Binding-site contacts:
Ligand atom O5 contacts residue HIS198 of chain 1.C at 3.2 Å (h-bond).
Ligand atom C3 contacts residue TYR21 of chain 1.C at 3.9 Å (hydrophobic).
Ligand atom O6 contacts residue SER194 of chain 1.C at 3.7 Å.
Ligand atom O6 contacts residue SER110 of chain 1.C at 3.2 Å (h-bond).
Ligand atom O1 contacts residue ALA17 of chain 1.C at 3.6 Å.
Ligand atom O6 contacts residue SER144 of chain 1.C at 3.5 Å (h-bond).
Ligand atom O1A contacts residue SER142 of chain 1.C at 3.3 Å (h-bond).
Ligand atom O6 contacts residue SER142 of chain 1.C at 3.6 Å (h-bond).
Ligand atom O2A contacts residue SER194 of chain 1.C at 3.5 Å (h-bond).
Ligand atom O1B contacts residue SER194 of chain 1.C at 2.1 Å (h-bond).
Ligand atom PB contacts residue SER194 of chain 1.C at 3.0 Å.
Ligand atom O1 contacts residue ARG147 of chain 1.C at 2.9 Å (salt-bridge).
Ligand atom PB contacts residue SER110 of chain 1.C at 3.3 Å.
Ligand atom PA contacts residue SER144 of chain 1.C at 3.7 Å.
Ligand atom O1A contacts residue GLY143 of chain 1.C at 3.7 Å.
Ligand atom O1A contacts residue TYR21 of chain 1.C at 3.6 Å.
Ligand atom C2 contacts residue ASP284 of chain 1.C at 3.9 Å.
Ligand atom O3A contacts residue ASP284 of chain 1.C at 3.5 Å.
Ligand atom O2B contacts residue SER110 of chain 1.C at 2.7 Å (h-bond).
Ligand atom O2 contacts residue ASP284 of chain 1.C at 4.0 Å.
Ligand atom O1 contacts residue LYS20 of chain 1.C at 3.7 Å.
Ligand atom O2 contacts residue ALA17 of chain 1.C at 3.7 Å.
Ligand atom O2A contacts residue SER142 of chain 1.C at 3.6 Å.
Ligand atom C1 contacts residue ARG147 of chain 1.C at 3.6 Å.
Ligand atom C4 contacts residue TYR21 of chain 1.C at 3.4 Å (hydrophobic).
Ligand atom O5 contacts residue TYR21 of chain 1.C at 3.9 Å.
Ligand atom C3A contacts residue ALA285 of chain 1.C at 3.5 Å (hydrophobic).
Ligand atom C4 contacts residue HIS198 of chain 1.C at 3.8 Å.
Ligand atom PA contacts residue SER142 of chain 1.C at 3.7 Å.
Ligand atom O3B contacts residue SER110 of chain 1.C at 3.5 Å (h-bond).
Ligand atom C1 contacts residue ALA17 of chain 1.C at 3.8 Å (hydrophobic).
Ligand atom O3B contacts residue SER194 of chain 1.C at 2.9 Å (h-bond).
Ligand atom O2B contacts residue ALA108 of chain 1.C at 3.5 Å.
Ligand atom O2 contacts residue ARG147 of chain 1.C at 2.9 Å (salt-bridge).
Ligand atom O1A contacts residue SER144 of chain 1.C at 2.7 Å (h-bond).
Ligand atom C2 contacts residue TYR21 of chain 1.C at 3.4 Å (hydrophobic).
Ligand atom O5 contacts residue SER194 of chain 1.C at 3.4 Å (h-bond).
Ligand atom O1 contacts residue TYR21 of chain 1.C at 2.7 Å (h-bond).
Ligand atom PA contacts residue SER194 of chain 1.C at 3.7 Å.
Ligand atom C1 contacts residue TYR21 of chain 1.C at 3.7 Å (hydrophobic).

The protein below binds the small molecule below.
Small molecule (SMILES): C[C@@](O)(CCO[P](=O)(O)OP(=O)(O)O)CC(=O)O

Sequence of chain 1.C:
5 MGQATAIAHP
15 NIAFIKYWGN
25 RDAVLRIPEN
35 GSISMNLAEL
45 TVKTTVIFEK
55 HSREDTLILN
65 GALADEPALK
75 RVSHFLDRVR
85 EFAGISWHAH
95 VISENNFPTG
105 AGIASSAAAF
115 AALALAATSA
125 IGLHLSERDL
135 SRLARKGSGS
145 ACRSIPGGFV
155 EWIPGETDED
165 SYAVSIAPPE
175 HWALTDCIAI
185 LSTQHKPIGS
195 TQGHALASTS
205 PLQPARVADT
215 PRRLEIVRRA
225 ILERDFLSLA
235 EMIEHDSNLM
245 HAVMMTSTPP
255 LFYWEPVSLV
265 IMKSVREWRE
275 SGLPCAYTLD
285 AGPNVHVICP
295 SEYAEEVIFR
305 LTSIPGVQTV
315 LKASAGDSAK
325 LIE